The protein below binds the small molecule below.
Small molecule (SMILES): CN1CCN(c2ccc(Nc3ncc4nc(Nc5ccccc5)n(C5CCCCC5)c4n3)cc2)CC1

Sequence of chain 1.D:
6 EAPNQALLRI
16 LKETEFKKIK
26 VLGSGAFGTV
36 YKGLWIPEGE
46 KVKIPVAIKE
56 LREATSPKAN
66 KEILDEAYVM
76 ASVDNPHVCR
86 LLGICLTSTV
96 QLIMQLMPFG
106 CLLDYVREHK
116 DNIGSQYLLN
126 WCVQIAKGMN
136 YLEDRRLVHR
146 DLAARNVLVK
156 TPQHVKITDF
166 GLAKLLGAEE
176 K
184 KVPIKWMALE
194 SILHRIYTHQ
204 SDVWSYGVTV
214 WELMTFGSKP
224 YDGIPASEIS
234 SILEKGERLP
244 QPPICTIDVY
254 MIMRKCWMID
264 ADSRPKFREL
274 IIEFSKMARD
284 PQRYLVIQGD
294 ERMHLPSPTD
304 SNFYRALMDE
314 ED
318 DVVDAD

Binding-site contacts:
Ligand atom N9 contacts residue LEU153 of chain 1.D at 3.8 Å.
Ligand atom CAD contacts residue LYS54 of chain 1.D at 3.5 Å.
Ligand atom CAH contacts residue GLY105 of chain 1.D at 3.2 Å.
Ligand atom CAC contacts residue MET99 of chain 1.D at 3.3 Å (hydrophobic).
Ligand atom CAF contacts residue LYS54 of chain 1.D at 3.4 Å.
Ligand atom CAS contacts residue LEU27 of chain 1.D at 3.0 Å (hydrophobic).
Ligand atom CAJ contacts residue GLY105 of chain 1.D at 3.8 Å.
Ligand atom CAH contacts residue MET102 of chain 1.D at 2.9 Å (hydrophobic).
Ligand atom C4 contacts residue LEU153 of chain 1.D at 3.4 Å (hydrophobic).
Ligand atom N7 contacts residue LEU153 of chain 1.D at 3.5 Å.
Ligand atom CAH contacts residue PRO103 of chain 1.D at 3.3 Å (hydrophobic).
Ligand atom CAG contacts residue LEU27 of chain 1.D at 3.6 Å (hydrophobic).
Ligand atom CBA contacts residue MET102 of chain 1.D at 3.0 Å (hydrophobic).
Ligand atom N7 contacts residue ALA52 of chain 1.D at 3.9 Å.
Ligand atom CAF contacts residue ASP164 of chain 1.D at 3.4 Å.
Ligand atom CAB contacts residue MET99 of chain 1.D at 3.3 Å (hydrophobic).
Ligand atom N2 contacts residue LEU101 of chain 1.D at 3.9 Å.
Ligand atom C8 contacts residue LEU153 of chain 1.D at 3.9 Å (hydrophobic).
Ligand atom CAB contacts residue LYS54 of chain 1.D at 3.8 Å.
Ligand atom CAJ contacts residue PRO103 of chain 1.D at 3.6 Å (hydrophobic).
Ligand atom C6 contacts residue LEU153 of chain 1.D at 3.4 Å (hydrophobic).
Ligand atom N2 contacts residue GLY105 of chain 1.D at 3.7 Å.
Ligand atom CAI contacts residue LEU27 of chain 1.D at 3.6 Å (hydrophobic).
Ligand atom CAD contacts residue ASP164 of chain 1.D at 3.5 Å.
Ligand atom C6 contacts residue GLN100 of chain 1.D at 3.5 Å.
Ligand atom C6 contacts residue LEU101 of chain 1.D at 3.9 Å (hydrophobic).
Ligand atom C6 contacts residue MET102 of chain 1.D at 3.5 Å (hydrophobic).
Ligand atom C2 contacts residue MET102 of chain 1.D at 3.3 Å (hydrophobic).
Ligand atom CAQ contacts residue LEU27 of chain 1.D at 3.4 Å (hydrophobic).
Ligand atom N1 contacts residue LEU153 of chain 1.D at 3.8 Å.
Ligand atom C6 contacts residue ALA52 of chain 1.D at 3.7 Å (hydrophobic).
Ligand atom CBA contacts residue GLY105 of chain 1.D at 3.5 Å.
Ligand atom C5 contacts residue ALA52 of chain 1.D at 3.9 Å (hydrophobic).
Ligand atom N3 contacts residue LEU153 of chain 1.D at 3.9 Å.
Ligand atom N1 contacts residue MET102 of chain 1.D at 2.8 Å (h-bond).
Ligand atom CAP contacts residue VAL35 of chain 1.D at 3.8 Å (hydrophobic).
Ligand atom CAO contacts residue LEU153 of chain 1.D at 3.5 Å (hydrophobic).
Ligand atom N2 contacts residue MET102 of chain 1.D at 2.3 Å (h-bond).
Ligand atom C5 contacts residue LEU153 of chain 1.D at 3.1 Å (hydrophobic).
Ligand atom N1 contacts residue LEU101 of chain 1.D at 3.6 Å.